A protein and the small-molecule ligand that binds it are described below.
Small molecule (SMILES): CN(C)CCOc1ccc([C@H]2C[C@]3(C)[C@@H](O)CC[C@H]3[C@@H]3CCc4cc(O)ccc4[C@@H]32)cc1

Binding-site contacts:
Ligand atom CAP contacts residue MET130 of chain 2.B at 3.5 Å (hydrophobic).
Ligand atom CBB contacts residue ASP60 of chain 2.B at 3.5 Å.
Ligand atom CAW contacts residue ALA59 of chain 2.B at 3.5 Å (hydrophobic).
Ligand atom CAD contacts residue LEU96 of chain 2.B at 3.8 Å (hydrophobic).
Ligand atom OAR contacts residue ARG103 of chain 2.B at 2.8 Å (salt-bridge).
Ligand atom OBA contacts residue ALA59 of chain 2.B at 3.8 Å.
Ligand atom CAQ contacts residue MET130 of chain 2.B at 3.6 Å (hydrophobic).
Ligand atom OAT contacts residue MET52 of chain 2.B at 3.7 Å.
Ligand atom CBB contacts residue VAL242 of chain 2.B at 3.5 Å (hydrophobic).
Ligand atom CAP contacts residue GLY129 of chain 2.B at 3.6 Å.
Ligand atom CAP contacts residue ILE133 of chain 2.B at 3.7 Å (hydrophobic).
Ligand atom OAR contacts residue GLU62 of chain 2.B at 2.9 Å (salt-bridge).
Ligand atom CAY contacts residue THR56 of chain 2.B at 3.5 Å.
Ligand atom CAC contacts residue GLU62 of chain 2.B at 3.5 Å.
Ligand atom OAT contacts residue HIS233 of chain 2.B at 3.3 Å.
Ligand atom CBE contacts residue TRP92 of chain 2.B at 3.8 Å (hydrophobic).
Ligand atom OAT contacts residue GLU128 of chain 2.B at 3.0 Å (salt-bridge).
Ligand atom CAB contacts residue GLU62 of chain 2.B at 3.5 Å.
Ligand atom CAG contacts residue MET97 of chain 2.B at 3.8 Å (hydrophobic).
Ligand atom OAR contacts residue LEU96 of chain 2.B at 3.9 Å.
Ligand atom CAZ contacts residue THR56 of chain 2.B at 3.5 Å.
Ligand atom OBA contacts residue TRP92 of chain 2.B at 3.4 Å.
Ligand atom CAW contacts residue LEU93 of chain 2.B at 4.0 Å (hydrophobic).
Ligand atom CAA contacts residue ALA59 of chain 2.B at 3.9 Å (hydrophobic).
Ligand atom CAX contacts residue ALA59 of chain 2.B at 3.4 Å (hydrophobic).
Ligand atom CAA contacts residue LEU55 of chain 2.B at 3.8 Å (hydrophobic).
Ligand atom CBF contacts residue LEU63 of chain 2.B at 3.9 Å (hydrophobic).
Ligand atom CAO contacts residue ILE133 of chain 2.B at 3.9 Å (hydrophobic).
Ligand atom CBE contacts residue ASP60 of chain 2.B at 3.5 Å.
Ligand atom OBA contacts residue VAL242 of chain 2.B at 3.8 Å.
Ligand atom CAZ contacts residue LEU55 of chain 2.B at 4.0 Å (hydrophobic).
Ligand atom CAD contacts residue LEU100 of chain 2.B at 3.9 Å (hydrophobic).
Ligand atom NBD contacts residue ASP60 of chain 2.B at 2.6 Å (salt-bridge).
Ligand atom CAQ contacts residue GLU128 of chain 2.B at 3.6 Å.
Ligand atom CAY contacts residue ALA59 of chain 2.B at 3.9 Å (hydrophobic).
Ligand atom CAW contacts residue TRP92 of chain 2.B at 3.8 Å (hydrophobic).
Ligand atom CBC contacts residue ASP60 of chain 2.B at 3.3 Å.
Ligand atom CBE contacts residue ALA59 of chain 2.B at 3.4 Å (hydrophobic).
Ligand atom CBF contacts residue ASP60 of chain 2.B at 3.2 Å.
Ligand atom CBC contacts residue VAL242 of chain 2.B at 3.1 Å (hydrophobic).

Sequence of chain 2.B:
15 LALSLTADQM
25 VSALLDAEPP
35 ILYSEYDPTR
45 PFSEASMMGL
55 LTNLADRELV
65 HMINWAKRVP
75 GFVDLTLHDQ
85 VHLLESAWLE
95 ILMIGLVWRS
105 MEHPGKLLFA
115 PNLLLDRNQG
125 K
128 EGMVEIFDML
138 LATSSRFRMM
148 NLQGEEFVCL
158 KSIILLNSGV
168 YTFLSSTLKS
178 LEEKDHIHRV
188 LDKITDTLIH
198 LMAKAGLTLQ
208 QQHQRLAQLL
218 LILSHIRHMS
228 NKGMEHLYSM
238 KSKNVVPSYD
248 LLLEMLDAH